Sequence of chain 2.A:
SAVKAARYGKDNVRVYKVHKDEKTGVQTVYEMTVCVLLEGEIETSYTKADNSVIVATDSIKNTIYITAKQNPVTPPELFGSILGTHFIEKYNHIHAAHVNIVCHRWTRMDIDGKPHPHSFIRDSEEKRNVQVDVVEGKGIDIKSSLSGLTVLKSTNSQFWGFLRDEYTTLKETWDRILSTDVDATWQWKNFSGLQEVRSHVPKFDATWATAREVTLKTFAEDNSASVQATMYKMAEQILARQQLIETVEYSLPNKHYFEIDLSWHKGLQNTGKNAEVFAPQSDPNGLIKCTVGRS

Binding-site contacts:
Ligand atom N1 contacts residue PHE160 of chain 2.A at 3.5 Å.
Ligand atom N1 contacts residue GLN229 of chain 2.A at 3.0 Å (h-bond).
Ligand atom O6 contacts residue GLN229 of chain 2.A at 2.9 Å (h-bond).
Ligand atom N9 contacts residue ARG177 of chain 2.A at 3.9 Å.
Ligand atom N9 contacts residue PHE160 of chain 2.A at 3.5 Å.
Ligand atom O6 contacts residue TYR9 of chain 1.A at 3.7 Å.
Ligand atom C6 contacts residue GLN229 of chain 2.A at 3.7 Å.
Ligand atom C6 contacts residue PHE160 of chain 2.A at 3.4 Å (hydrophobic).
Ligand atom O6 contacts residue THR58 of chain 1.A at 3.8 Å.
Ligand atom N8 contacts residue LEU171 of chain 2.A at 3.8 Å.
Ligand atom N8 contacts residue PHE160 of chain 2.A at 3.5 Å.
Ligand atom O2 contacts residue PHE160 of chain 2.A at 3.9 Å.
Ligand atom C6 contacts residue THR58 of chain 1.A at 4.1 Å.
Ligand atom C2 contacts residue ASN255 of chain 2.A at 3.9 Å.
Ligand atom O2 contacts residue ARG177 of chain 2.A at 2.9 Å (salt-bridge).
Ligand atom C2 contacts residue PHE160 of chain 2.A at 3.6 Å (hydrophobic).
Ligand atom N3 contacts residue ARG177 of chain 2.A at 3.0 Å (salt-bridge).
Ligand atom C5 contacts residue PHE160 of chain 2.A at 3.3 Å (hydrophobic).
Ligand atom O2 contacts residue ASN255 of chain 2.A at 4.1 Å.
Ligand atom C5 contacts residue THR58 of chain 1.A at 4.0 Å.
Ligand atom C2 contacts residue GLN229 of chain 2.A at 3.8 Å.
Ligand atom N8 contacts residue ALA57 of chain 1.A at 3.8 Å.
Ligand atom O6 contacts residue ILE55 of chain 1.A at 3.5 Å.
Ligand atom C4 contacts residue ASN255 of chain 2.A at 4.0 Å.
Ligand atom C2 contacts residue VAL228 of chain 2.A at 3.9 Å (hydrophobic).
Ligand atom C4 contacts residue PHE160 of chain 2.A at 3.4 Å (hydrophobic).
Ligand atom O2 contacts residue VAL228 of chain 2.A at 2.9 Å (h-bond).
Ligand atom N8 contacts residue ASP59 of chain 1.A at 3.8 Å.
Ligand atom N8 contacts residue THR58 of chain 1.A at 3.3 Å (h-bond).
Ligand atom O2 contacts residue GLN229 of chain 2.A at 3.8 Å.
Ligand atom O2 contacts residue SER227 of chain 2.A at 3.5 Å.
Ligand atom N3 contacts residue PHE160 of chain 2.A at 3.6 Å.
Ligand atom N7 contacts residue THR58 of chain 1.A at 2.8 Å (h-bond).
Ligand atom C2 contacts residue ARG177 of chain 2.A at 3.5 Å.
Ligand atom N7 contacts residue PHE160 of chain 2.A at 3.5 Å.
Ligand atom N3 contacts residue ASN255 of chain 2.A at 3.4 Å (h-bond).
Ligand atom O6 contacts residue PHE160 of chain 2.A at 3.9 Å.
Ligand atom C4 contacts residue ARG177 of chain 2.A at 3.8 Å.
Ligand atom N9 contacts residue LEU171 of chain 2.A at 4.0 Å.
Ligand atom N7 contacts residue ALA57 of chain 1.A at 3.5 Å.

The small molecule below binds the protein below.
Small molecule (SMILES): O=c1[nH]c(=O)c2nn[nH]c2[nH]1

Sequence of chain 1.A:
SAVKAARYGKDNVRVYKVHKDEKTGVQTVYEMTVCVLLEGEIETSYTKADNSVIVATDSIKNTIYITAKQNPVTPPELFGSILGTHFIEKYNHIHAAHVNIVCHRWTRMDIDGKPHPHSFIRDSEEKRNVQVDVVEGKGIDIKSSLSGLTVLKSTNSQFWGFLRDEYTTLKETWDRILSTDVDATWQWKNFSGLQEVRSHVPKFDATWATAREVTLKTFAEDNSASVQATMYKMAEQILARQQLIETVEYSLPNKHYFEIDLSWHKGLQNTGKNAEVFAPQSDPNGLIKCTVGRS